This small molecule binds to this protein.
Small molecule (SMILES): OC[C@H]1O[C@@H](O)[C@H](O)[C@@H](O)[C@H]1O

Sequence of chain 1.A:
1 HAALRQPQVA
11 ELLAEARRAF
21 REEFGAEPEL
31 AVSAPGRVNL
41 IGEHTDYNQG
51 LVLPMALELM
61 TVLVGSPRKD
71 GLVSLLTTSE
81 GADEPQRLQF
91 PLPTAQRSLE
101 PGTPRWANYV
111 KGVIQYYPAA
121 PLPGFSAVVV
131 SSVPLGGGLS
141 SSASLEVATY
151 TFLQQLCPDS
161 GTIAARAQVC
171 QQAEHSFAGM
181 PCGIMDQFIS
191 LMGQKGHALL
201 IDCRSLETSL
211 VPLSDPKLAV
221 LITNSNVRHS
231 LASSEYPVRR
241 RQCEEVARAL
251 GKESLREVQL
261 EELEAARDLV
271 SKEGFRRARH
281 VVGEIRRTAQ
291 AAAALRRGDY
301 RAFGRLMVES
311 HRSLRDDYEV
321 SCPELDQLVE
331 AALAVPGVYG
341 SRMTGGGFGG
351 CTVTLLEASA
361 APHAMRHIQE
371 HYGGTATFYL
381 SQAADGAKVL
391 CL

Binding-site contacts:
Ligand atom C5 contacts residue GLU43 of chain 1.A at 3.9 Å.
Ligand atom O6 contacts residue GLY345 of chain 1.A at 4.2 Å.
Ligand atom C3 contacts residue MET185 of chain 1.A at 4.2 Å (hydrophobic).
Ligand atom C3 contacts residue ASP186 of chain 1.A at 3.8 Å.
Ligand atom C4 contacts residue MET185 of chain 1.A at 3.8 Å (hydrophobic).
Ligand atom C3 contacts residue TYR236 of chain 1.A at 3.8 Å (hydrophobic).
Ligand atom C1 contacts residue GLY346 of chain 1.A at 4.1 Å.
Ligand atom O6 contacts residue HIS44 of chain 1.A at 2.8 Å (h-bond).
Ligand atom O5 contacts residue GLY346 of chain 1.A at 3.5 Å.
Ligand atom O1 contacts residue ARG37 of chain 1.A at 3.1 Å (salt-bridge).
Ligand atom O2 contacts residue ASP186 of chain 1.A at 2.8 Å (salt-bridge).
Ligand atom O3 contacts residue ASP46 of chain 1.A at 2.6 Å (salt-bridge).
Ligand atom O5 contacts residue GLY345 of chain 1.A at 3.9 Å.
Ligand atom O4 contacts residue TYR47 of chain 1.A at 3.6 Å.
Ligand atom O6 contacts residue GLU43 of chain 1.A at 2.5 Å (salt-bridge).
Ligand atom C6 contacts residue HIS44 of chain 1.A at 3.4 Å.
Ligand atom C1 contacts residue ASP186 of chain 1.A at 3.9 Å.
Ligand atom C2 contacts residue CYS182 of chain 1.A at 4.0 Å (hydrophobic).
Ligand atom C6 contacts residue GLU43 of chain 1.A at 3.2 Å.
Ligand atom C3 contacts residue ASP46 of chain 1.A at 3.4 Å.
Ligand atom O4 contacts residue ASP46 of chain 1.A at 2.7 Å (salt-bridge).
Ligand atom C5 contacts residue GLY345 of chain 1.A at 4.1 Å.
Ligand atom O3 contacts residue TYR236 of chain 1.A at 3.6 Å (h-bond).
Ligand atom C1 contacts residue TYR236 of chain 1.A at 4.0 Å (hydrophobic).
Ligand atom O4 contacts residue TYR236 of chain 1.A at 2.7 Å (h-bond).
Ligand atom O6 contacts residue MET185 of chain 1.A at 3.7 Å.
Ligand atom O3 contacts residue GLY183 of chain 1.A at 2.9 Å (h-bond).
Ligand atom C5 contacts residue MET185 of chain 1.A at 3.9 Å (hydrophobic).
Ligand atom C4 contacts residue ASP46 of chain 1.A at 3.4 Å.
Ligand atom C2 contacts residue TYR236 of chain 1.A at 3.5 Å (hydrophobic).
Ligand atom C2 contacts residue ASP186 of chain 1.A at 3.7 Å.
Ligand atom C6 contacts residue GLY345 of chain 1.A at 3.6 Å.
Ligand atom O1 contacts residue ASP186 of chain 1.A at 3.4 Å (salt-bridge).
Ligand atom C3 contacts residue GLY183 of chain 1.A at 4.1 Å.
Ligand atom C4 contacts residue TYR236 of chain 1.A at 3.8 Å (hydrophobic).
Ligand atom O1 contacts residue GLY346 of chain 1.A at 3.7 Å.
Ligand atom O5 contacts residue TYR236 of chain 1.A at 3.4 Å.
Ligand atom O3 contacts residue CYS182 of chain 1.A at 3.9 Å.
Ligand atom O2 contacts residue CYS182 of chain 1.A at 3.4 Å.
Ligand atom O1 contacts residue GLY345 of chain 1.A at 4.1 Å.